Sequence of chain 1.A:
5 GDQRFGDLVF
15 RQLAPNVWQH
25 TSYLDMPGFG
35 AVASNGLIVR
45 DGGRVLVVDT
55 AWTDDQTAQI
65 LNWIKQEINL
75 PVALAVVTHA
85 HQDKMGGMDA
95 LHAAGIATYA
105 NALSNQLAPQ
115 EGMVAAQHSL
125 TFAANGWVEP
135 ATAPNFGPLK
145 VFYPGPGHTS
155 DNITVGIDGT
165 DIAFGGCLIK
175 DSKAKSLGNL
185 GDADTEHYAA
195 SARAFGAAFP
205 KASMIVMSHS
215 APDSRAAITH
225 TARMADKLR

Binding-site contacts:
Ligand atom C10 contacts residue ASN183 of chain 1.A at 3.6 Å.
Ligand atom O09 contacts residue HIS83 of chain 1.A at 3.3 Å (h-bond).
Ligand atom C11 contacts residue ASN183 of chain 1.A at 3.2 Å.
Ligand atom O09 contacts residue CYS171 of chain 1.A at 3.6 Å.
Ligand atom O07 contacts residue ZN1 of chain 1.B at 2.9 Å.
Ligand atom C10 contacts residue MET30 of chain 1.A at 3.9 Å (hydrophobic).
Ligand atom O08 contacts residue ZN1 of chain 1.C at 1.8 Å.
Ligand atom O09 contacts residue HIS152 of chain 1.A at 3.4 Å (h-bond).
Ligand atom O01 contacts residue VAL36 of chain 1.A at 3.8 Å.
Ligand atom O07 contacts residue HIS152 of chain 1.A at 3.1 Å.
Ligand atom C04 contacts residue MET30 of chain 1.A at 3.6 Å (hydrophobic).
Ligand atom C03 contacts residue MET30 of chain 1.A at 3.4 Å (hydrophobic).
Ligand atom P06 contacts residue ACT1 of chain 1.E at 3.9 Å.
Ligand atom C14 contacts residue ASN183 of chain 1.A at 3.7 Å.
Ligand atom P06 contacts residue ZN1 of chain 1.B at 2.9 Å.
Ligand atom O08 contacts residue ASP87 of chain 1.A at 3.1 Å (salt-bridge).
Ligand atom O08 contacts residue ZN1 of chain 1.B at 3.9 Å.
Ligand atom O07 contacts residue ZN1 of chain 1.C at 3.9 Å.
Ligand atom F12 contacts residue ASN183 of chain 1.A at 3.5 Å.
Ligand atom O07 contacts residue ASN183 of chain 1.A at 2.8 Å (h-bond).
Ligand atom O01 contacts residue MET30 of chain 1.A at 3.9 Å.
Ligand atom O09 contacts residue HIS85 of chain 1.A at 3.1 Å (h-bond).
Ligand atom O09 contacts residue ZN1 of chain 1.B at 1.9 Å.
Ligand atom C13 contacts residue ASN183 of chain 1.A at 3.3 Å.
Ligand atom O08 contacts residue ACT1 of chain 1.E at 2.9 Å (h-bond).
Ligand atom P06 contacts residue ASP87 of chain 1.A at 3.6 Å.
Ligand atom O09 contacts residue ZN1 of chain 1.C at 3.2 Å.
Ligand atom O09 contacts residue ASP87 of chain 1.A at 2.6 Å (salt-bridge).
Ligand atom C02 contacts residue MET30 of chain 1.A at 3.5 Å (hydrophobic).
Ligand atom O08 contacts residue CYS171 of chain 1.A at 3.8 Å.
Ligand atom O07 contacts residue ACT1 of chain 1.E at 3.9 Å.
Ligand atom P06 contacts residue ZN1 of chain 1.C at 3.0 Å.
Ligand atom P06 contacts residue HIS152 of chain 1.A at 3.9 Å.
Ligand atom C05 contacts residue ASP87 of chain 1.A at 3.5 Å.
Ligand atom F12 contacts residue HIS85 of chain 1.A at 3.8 Å.
Ligand atom P06 contacts residue HIS85 of chain 1.A at 3.8 Å.
Ligand atom O08 contacts residue HIS213 of chain 1.A at 2.9 Å (h-bond).
Ligand atom O07 contacts residue HIS85 of chain 1.A at 3.4 Å (h-bond).
Ligand atom C16 contacts residue ASN183 of chain 1.A at 3.9 Å.
Ligand atom O18 contacts residue MET30 of chain 1.A at 3.8 Å.

This small molecule binds to this protein.
Small molecule (SMILES): O=c1cc(CP(=O)(O)O)c2c(F)cc(F)cc2o1